Sequence of chain 1.C:
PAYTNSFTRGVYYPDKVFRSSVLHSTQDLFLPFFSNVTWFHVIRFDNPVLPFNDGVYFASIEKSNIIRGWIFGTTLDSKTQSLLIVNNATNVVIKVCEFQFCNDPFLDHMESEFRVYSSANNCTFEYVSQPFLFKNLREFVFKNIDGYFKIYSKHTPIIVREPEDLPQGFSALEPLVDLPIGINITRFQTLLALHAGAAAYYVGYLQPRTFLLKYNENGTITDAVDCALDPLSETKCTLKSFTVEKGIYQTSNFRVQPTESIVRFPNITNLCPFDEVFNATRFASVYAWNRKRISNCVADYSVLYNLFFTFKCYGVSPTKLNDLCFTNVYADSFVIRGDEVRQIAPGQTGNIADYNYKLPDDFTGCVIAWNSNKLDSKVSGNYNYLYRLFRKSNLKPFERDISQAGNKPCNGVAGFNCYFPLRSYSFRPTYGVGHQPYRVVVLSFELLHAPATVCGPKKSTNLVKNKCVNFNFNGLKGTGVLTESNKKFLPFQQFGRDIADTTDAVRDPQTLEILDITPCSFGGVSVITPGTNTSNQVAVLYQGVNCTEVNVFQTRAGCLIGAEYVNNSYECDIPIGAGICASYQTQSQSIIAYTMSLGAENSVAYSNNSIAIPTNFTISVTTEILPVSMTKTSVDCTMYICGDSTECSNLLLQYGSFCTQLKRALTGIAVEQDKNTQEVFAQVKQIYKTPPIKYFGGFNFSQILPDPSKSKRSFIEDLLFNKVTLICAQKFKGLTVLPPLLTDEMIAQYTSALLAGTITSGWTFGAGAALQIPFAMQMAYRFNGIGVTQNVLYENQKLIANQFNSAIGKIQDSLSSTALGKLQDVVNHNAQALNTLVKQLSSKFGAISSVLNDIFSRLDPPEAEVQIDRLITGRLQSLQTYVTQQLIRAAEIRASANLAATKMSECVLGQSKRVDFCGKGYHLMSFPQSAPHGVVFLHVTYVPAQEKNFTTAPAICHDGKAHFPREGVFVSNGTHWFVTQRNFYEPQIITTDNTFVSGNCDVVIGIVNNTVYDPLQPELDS

Binding-site contacts:
Ligand atom O7 contacts residue ASN1071 of chain 1.A at 3.4 Å (h-bond).
Ligand atom C4 contacts residue ASN1071 of chain 1.A at 4.2 Å.
Ligand atom C5 contacts residue ASN1071 of chain 1.A at 3.7 Å.
Ligand atom O7 contacts residue GLN892 of chain 1.C at 4.3 Å.
Ligand atom C1 contacts residue ASN1071 of chain 1.A at 1.4 Å.
Ligand atom C6 contacts residue ALA703 of chain 1.A at 3.8 Å (hydrophobic).
Ligand atom C8 contacts residue GLU1069 of chain 1.A at 3.1 Å.
Ligand atom C5 contacts residue ALA703 of chain 1.A at 3.8 Å (hydrophobic).
Ligand atom C1 contacts residue GLN892 of chain 1.C at 4.3 Å.
Ligand atom C2 contacts residue ASN1071 of chain 1.A at 2.5 Å.
Ligand atom C8 contacts residue ASN1071 of chain 1.A at 4.4 Å.
Ligand atom O5 contacts residue ALA703 of chain 1.A at 4.4 Å.
Ligand atom N2 contacts residue ASN1071 of chain 1.A at 2.9 Å (h-bond).
Ligand atom O5 contacts residue ASN1071 of chain 1.A at 2.4 Å (h-bond).
Ligand atom C7 contacts residue ASN1071 of chain 1.A at 3.6 Å.
Ligand atom C8 contacts residue LYS1070 of chain 1.A at 4.3 Å.
Ligand atom C3 contacts residue ASN1071 of chain 1.A at 3.8 Å.
Ligand atom C7 contacts residue GLU1069 of chain 1.A at 4.5 Å.
Ligand atom O7 contacts residue GLU1069 of chain 1.A at 4.5 Å.

The protein below binds the small molecule below.
Small molecule (SMILES): CC(=O)N[C@@H]1[C@@H](O)[C@H](O)[C@@H](CO)O[C@H]1O

Sequence of chain 1.A:
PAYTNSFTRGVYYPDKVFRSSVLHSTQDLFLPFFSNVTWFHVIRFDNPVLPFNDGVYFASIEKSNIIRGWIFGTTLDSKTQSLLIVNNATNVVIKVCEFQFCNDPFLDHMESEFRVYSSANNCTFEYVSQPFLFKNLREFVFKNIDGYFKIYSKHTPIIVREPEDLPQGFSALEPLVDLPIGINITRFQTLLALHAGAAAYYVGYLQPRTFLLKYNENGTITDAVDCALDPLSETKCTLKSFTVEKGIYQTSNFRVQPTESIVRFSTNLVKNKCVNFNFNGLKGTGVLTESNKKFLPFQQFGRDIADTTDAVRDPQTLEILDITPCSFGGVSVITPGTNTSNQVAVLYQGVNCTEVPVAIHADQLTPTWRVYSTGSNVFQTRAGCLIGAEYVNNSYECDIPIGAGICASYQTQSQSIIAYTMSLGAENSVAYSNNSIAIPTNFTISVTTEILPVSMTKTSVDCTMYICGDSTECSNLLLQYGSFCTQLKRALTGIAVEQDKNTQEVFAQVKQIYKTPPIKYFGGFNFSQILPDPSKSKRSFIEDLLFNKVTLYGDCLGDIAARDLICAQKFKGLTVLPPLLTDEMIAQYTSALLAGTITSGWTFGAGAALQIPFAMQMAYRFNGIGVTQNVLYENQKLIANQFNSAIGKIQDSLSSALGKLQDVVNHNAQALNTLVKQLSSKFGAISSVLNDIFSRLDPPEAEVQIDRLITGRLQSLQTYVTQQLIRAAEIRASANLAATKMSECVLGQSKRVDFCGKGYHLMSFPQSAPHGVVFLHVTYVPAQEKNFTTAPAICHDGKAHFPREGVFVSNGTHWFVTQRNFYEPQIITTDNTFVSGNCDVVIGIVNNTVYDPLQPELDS